Sequence of chain 1.B:
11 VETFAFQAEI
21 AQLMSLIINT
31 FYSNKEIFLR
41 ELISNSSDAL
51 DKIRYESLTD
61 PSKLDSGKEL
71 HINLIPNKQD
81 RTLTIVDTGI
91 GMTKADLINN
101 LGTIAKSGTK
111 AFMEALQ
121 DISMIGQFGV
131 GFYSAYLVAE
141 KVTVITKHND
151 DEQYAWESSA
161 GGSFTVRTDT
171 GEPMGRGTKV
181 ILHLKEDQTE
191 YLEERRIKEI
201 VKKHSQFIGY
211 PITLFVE

Binding-site contacts:
Ligand atom N3 contacts residue TRP156 of chain 1.B at 3.3 Å (h-bond).
Ligand atom C6 contacts residue LEU101 of chain 1.B at 3.5 Å (hydrophobic).
Ligand atom C14 contacts residue PHE132 of chain 1.B at 3.5 Å (hydrophobic).
Ligand atom C10 contacts residue ASN100 of chain 1.B at 3.2 Å.
Ligand atom C16 contacts residue ASN100 of chain 1.B at 3.5 Å.
Ligand atom C17 contacts residue PHE16 of chain 1.B at 3.6 Å (hydrophobic).
Ligand atom C2 contacts residue LEU101 of chain 1.B at 3.3 Å (hydrophobic).
Ligand atom O2 contacts residue PHE16 of chain 1.B at 3.6 Å.
Ligand atom O2 contacts residue GLN17 of chain 1.B at 2.9 Å (h-bond).
Ligand atom C24 contacts residue PHE164 of chain 1.B at 3.5 Å (hydrophobic).
Ligand atom C11 contacts residue TRP156 of chain 1.B at 3.5 Å (hydrophobic).
Ligand atom N5 contacts residue SER46 of chain 1.B at 3.5 Å (h-bond).
Ligand atom C24 contacts residue ASN100 of chain 1.B at 3.6 Å.
Ligand atom C13 contacts residue ASN100 of chain 1.B at 3.4 Å.
Ligand atom C29 contacts residue PHE132 of chain 1.B at 3.5 Å (hydrophobic).
Ligand atom C9 contacts residue ASN100 of chain 1.B at 3.5 Å.
Ligand atom C21 contacts residue ALA15 of chain 1.B at 3.4 Å (hydrophobic).
Ligand atom C17 contacts residue TYR133 of chain 1.B at 3.0 Å (hydrophobic).
Ligand atom N5 contacts residue ASP87 of chain 1.B at 2.7 Å (salt-bridge).
Ligand atom C23 contacts residue LEU97 of chain 1.B at 3.1 Å (hydrophobic).
Ligand atom C24 contacts residue LEU97 of chain 1.B at 3.5 Å (hydrophobic).
Ligand atom C17 contacts residue ASN100 of chain 1.B at 3.4 Å.
Ligand atom N4 contacts residue TYR133 of chain 1.B at 2.7 Å (h-bond).
Ligand atom C13 contacts residue TYR133 of chain 1.B at 3.3 Å (hydrophobic).
Ligand atom N1 contacts residue ASN45 of chain 1.B at 3.6 Å (h-bond).
Ligand atom C12 contacts residue TYR133 of chain 1.B at 3.6 Å (hydrophobic).
Ligand atom N4 contacts residue ASN100 of chain 1.B at 3.6 Å.
Ligand atom C23 contacts residue TRP156 of chain 1.B at 3.3 Å (hydrophobic).
Ligand atom C20 contacts residue PHE164 of chain 1.B at 3.7 Å (hydrophobic).
Ligand atom C18 contacts residue ASN100 of chain 1.B at 3.7 Å.
Ligand atom C22 contacts residue ASN99 of chain 1.B at 3.6 Å.
Ligand atom C16 contacts residue TRP156 of chain 1.B at 3.3 Å (hydrophobic).
Ligand atom C27 contacts residue MET92 of chain 1.B at 3.5 Å (hydrophobic).
Ligand atom C21 contacts residue GLN17 of chain 1.B at 3.6 Å.
Ligand atom O1 contacts residue ILE104 of chain 1.B at 3.6 Å.
Ligand atom C19 contacts residue PHE164 of chain 1.B at 3.7 Å (hydrophobic).
Ligand atom C15 contacts residue TRP156 of chain 1.B at 3.6 Å (hydrophobic).
Ligand atom O3 contacts residue ALA49 of chain 1.B at 3.1 Å.
Ligand atom C8 contacts residue LEU101 of chain 1.B at 3.7 Å (hydrophobic).
Ligand atom C20 contacts residue ILE98 of chain 1.B at 3.5 Å (hydrophobic).

The small molecule below binds the protein below.
Small molecule (SMILES): CC[C@@H](C)Nc1cc(C(=O)NC2C[C@H]3CC[C@@H](C2)N3c2ccc(C(=O)C3CC3)cn2)c(C)cc1C(N)=O